Sequence of chain 1.C:
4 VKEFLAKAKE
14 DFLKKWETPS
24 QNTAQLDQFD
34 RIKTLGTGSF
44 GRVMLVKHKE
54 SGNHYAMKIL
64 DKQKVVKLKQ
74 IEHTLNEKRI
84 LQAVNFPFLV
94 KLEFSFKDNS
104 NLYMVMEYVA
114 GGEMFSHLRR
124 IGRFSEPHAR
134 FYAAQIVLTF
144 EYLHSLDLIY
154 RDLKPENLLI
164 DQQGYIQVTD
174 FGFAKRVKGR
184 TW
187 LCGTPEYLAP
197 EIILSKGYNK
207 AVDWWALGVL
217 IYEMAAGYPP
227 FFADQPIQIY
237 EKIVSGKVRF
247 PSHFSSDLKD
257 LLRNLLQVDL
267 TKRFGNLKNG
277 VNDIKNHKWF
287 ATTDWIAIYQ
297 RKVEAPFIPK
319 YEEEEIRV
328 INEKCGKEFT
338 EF

The protein below binds the small molecule below.
Small molecule (SMILES): Nc1ncnc2c1ncn2[C@@H]1O[C@H](CO[P](=O)(O)O[P](=O)(O)NP(=O)(O)O)[C@@H](O)[C@H]1O

Binding-site contacts:
Ligand atom O2A contacts residue GLY41 of chain 1.C at 3.7 Å.
Ligand atom C5 contacts residue ALA59 of chain 1.C at 3.8 Å (hydrophobic).
Ligand atom C2 contacts residue LEU38 of chain 1.C at 3.9 Å (hydrophobic).
Ligand atom C5' contacts residue THR40 of chain 1.C at 3.5 Å.
Ligand atom N1 contacts residue VAL112 of chain 1.C at 2.9 Å (h-bond).
Ligand atom N6 contacts residue MET109 of chain 1.C at 4.1 Å.
Ligand atom C5' contacts residue VAL46 of chain 1.C at 3.9 Å (hydrophobic).
Ligand atom C2 contacts residue ALA59 of chain 1.C at 4.0 Å (hydrophobic).
Ligand atom C6 contacts residue VAL112 of chain 1.C at 3.8 Å (hydrophobic).
Ligand atom O2' contacts residue LEU38 of chain 1.C at 3.7 Å.
Ligand atom C2 contacts residue TYR111 of chain 1.C at 3.7 Å (hydrophobic).
Ligand atom N6 contacts residue GLU110 of chain 1.C at 2.9 Å (salt-bridge).
Ligand atom N9 contacts residue VAL46 of chain 1.C at 3.9 Å.
Ligand atom C6 contacts residue ALA59 of chain 1.C at 3.3 Å (hydrophobic).
Ligand atom N1 contacts residue ALA59 of chain 1.C at 3.5 Å.
Ligand atom O1G contacts residue LYS61 of chain 1.C at 4.1 Å.
Ligand atom N3 contacts residue VAL112 of chain 1.C at 4.0 Å.
Ligand atom N6 contacts residue VAL112 of chain 1.C at 3.8 Å.
Ligand atom C4 contacts residue VAL46 of chain 1.C at 4.2 Å (hydrophobic).
Ligand atom O4' contacts residue VAL46 of chain 1.C at 3.6 Å.
Ligand atom N1 contacts residue TYR111 of chain 1.C at 3.7 Å.
Ligand atom O2A contacts residue LYS61 of chain 1.C at 2.9 Å (salt-bridge).
Ligand atom N3 contacts residue LEU38 of chain 1.C at 3.8 Å.
Ligand atom N1 contacts residue GLU110 of chain 1.C at 4.1 Å.
Ligand atom O2G contacts residue LYS61 of chain 1.C at 3.6 Å (salt-bridge).
Ligand atom PA contacts residue LYS61 of chain 1.C at 3.4 Å.
Ligand atom O1A contacts residue LYS61 of chain 1.C at 3.0 Å (salt-bridge).
Ligand atom C2 contacts residue VAL112 of chain 1.C at 3.2 Å (hydrophobic).
Ligand atom C4' contacts residue GLY39 of chain 1.C at 3.9 Å.
Ligand atom O2B contacts residue GLY41 of chain 1.C at 3.7 Å.
Ligand atom O1G contacts residue THR172 of chain 1.C at 3.8 Å.
Ligand atom PG contacts residue ASP173 of chain 1.C at 4.2 Å.
Ligand atom C8 contacts residue VAL46 of chain 1.C at 3.9 Å (hydrophobic).
Ligand atom N6 contacts residue ALA59 of chain 1.C at 3.5 Å.
Ligand atom O2A contacts residue VAL46 of chain 1.C at 4.1 Å.
Ligand atom C6 contacts residue GLU110 of chain 1.C at 3.9 Å.
Ligand atom O3G contacts residue ASP173 of chain 1.C at 3.0 Å (salt-bridge).
Ligand atom O4' contacts residue GLY39 of chain 1.C at 3.8 Å.
Ligand atom O5' contacts residue VAL46 of chain 1.C at 3.8 Å.
Ligand atom O2B contacts residue SER42 of chain 1.C at 3.5 Å (h-bond).